Sequence of chain 2.F:
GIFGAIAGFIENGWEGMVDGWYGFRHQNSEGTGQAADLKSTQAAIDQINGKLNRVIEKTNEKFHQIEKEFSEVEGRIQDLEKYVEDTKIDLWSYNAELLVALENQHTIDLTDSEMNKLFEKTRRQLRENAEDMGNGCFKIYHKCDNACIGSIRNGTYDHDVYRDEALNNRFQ

The small molecule below binds the protein below.
Small molecule (SMILES): CC(=O)N[C@@H]1[C@@H](O)[C@H](O)[C@@H](CO)O[C@H]1O

Binding-site contacts:
Ligand atom C2 contacts residue ASN154 of chain 2.F at 2.5 Å.
Ligand atom C3 contacts residue ASN154 of chain 2.F at 3.8 Å.
Ligand atom C5 contacts residue ASN154 of chain 2.F at 3.6 Å.
Ligand atom C2 contacts residue THR156 of chain 2.F at 4.5 Å.
Ligand atom O5 contacts residue GLY150 of chain 2.F at 4.1 Å.
Ligand atom C7 contacts residue ASN154 of chain 2.F at 3.1 Å.
Ligand atom C8 contacts residue ASN154 of chain 2.F at 4.4 Å.
Ligand atom C7 contacts residue THR156 of chain 2.F at 4.2 Å.
Ligand atom C1 contacts residue THR156 of chain 2.F at 3.5 Å.
Ligand atom O5 contacts residue ASN154 of chain 2.F at 2.3 Å (h-bond).
Ligand atom O5 contacts residue THR156 of chain 2.F at 4.0 Å.
Ligand atom N2 contacts residue ASN154 of chain 2.F at 3.0 Å (h-bond).
Ligand atom C6 contacts residue ALA147 of chain 2.F at 3.6 Å (hydrophobic).
Ligand atom C8 contacts residue THR156 of chain 2.F at 4.2 Å.
Ligand atom C1 contacts residue ASN154 of chain 2.F at 1.4 Å.
Ligand atom O7 contacts residue ASN154 of chain 2.F at 2.7 Å (h-bond).
Ligand atom N2 contacts residue THR156 of chain 2.F at 4.0 Å.
Ligand atom O6 contacts residue ALA147 of chain 2.F at 3.8 Å.
Ligand atom C4 contacts residue ASN154 of chain 2.F at 4.2 Å.
Ligand atom O6 contacts residue GLY150 of chain 2.F at 4.3 Å.
Ligand atom O6 contacts residue SER151 of chain 2.F at 4.4 Å.
Ligand atom O5 contacts residue SER151 of chain 2.F at 4.2 Å.
Ligand atom C5 contacts residue THR156 of chain 2.F at 4.3 Å.
Ligand atom C6 contacts residue SER151 of chain 2.F at 4.2 Å.